Binding-site contacts:
Ligand atom C4C contacts residue VAL191 of chain 49.A at 3.3 Å (hydrophobic).
Ligand atom CM1 contacts residue PRO174 of chain 49.A at 3.8 Å (hydrophobic).
Ligand atom C2C contacts residue TYR197 of chain 49.A at 3.8 Å (hydrophobic).
Ligand atom C1B contacts residue ILE104 of chain 49.A at 4.0 Å (hydrophobic).
Ligand atom C1B contacts residue VAL188 of chain 49.A at 3.7 Å (hydrophobic).
Ligand atom C5B contacts residue MET224 of chain 49.A at 3.2 Å (hydrophobic).
Ligand atom CM1 contacts residue SER175 of chain 49.A at 3.9 Å.
Ligand atom C5A contacts residue VAL176 of chain 49.A at 3.8 Å (hydrophobic).
Ligand atom N3A contacts residue PRO174 of chain 49.A at 3.9 Å.
Ligand atom O1A contacts residue PHE186 of chain 49.A at 3.2 Å.
Ligand atom C3B contacts residue TYR152 of chain 49.A at 3.6 Å (hydrophobic).
Ligand atom C4B contacts residue TYR152 of chain 49.A at 4.0 Å (hydrophobic).
Ligand atom CM1 contacts residue VAL176 of chain 49.A at 3.4 Å (hydrophobic).
Ligand atom C5A contacts residue PHE186 of chain 49.A at 3.7 Å (hydrophobic).
Ligand atom C4 contacts residue LEU106 of chain 49.A at 3.6 Å (hydrophobic).
Ligand atom C3B contacts residue VAL188 of chain 49.A at 3.5 Å (hydrophobic).
Ligand atom C1B contacts residue TYR128 of chain 49.A at 3.7 Å (hydrophobic).
Ligand atom N3A contacts residue TYR152 of chain 49.A at 3.6 Å.
Ligand atom C4C contacts residue TYR197 of chain 49.A at 4.0 Å (hydrophobic).
Ligand atom N3A contacts residue ALA24 of chain 49.C at 3.9 Å.
Ligand atom C3C contacts residue TYR128 of chain 49.A at 3.3 Å (hydrophobic).
Ligand atom C6B contacts residue TYR128 of chain 49.A at 3.4 Å (hydrophobic).
Ligand atom N2 contacts residue ASN219 of chain 49.A at 3.0 Å (h-bond).
Ligand atom C3 contacts residue ASN219 of chain 49.A at 3.9 Å.
Ligand atom C1C contacts residue LEU106 of chain 49.A at 3.6 Å (hydrophobic).
Ligand atom C2A contacts residue TYR152 of chain 49.A at 3.8 Å (hydrophobic).
Ligand atom C4A contacts residue PRO174 of chain 49.A at 3.4 Å (hydrophobic).
Ligand atom C6B contacts residue ILE104 of chain 49.A at 3.6 Å (hydrophobic).
Ligand atom C2B contacts residue VAL188 of chain 49.A at 3.3 Å (hydrophobic).
Ligand atom O1B contacts residue TYR128 of chain 49.A at 3.4 Å (h-bond).
Ligand atom C5 contacts residue LEU106 of chain 49.A at 3.8 Å (hydrophobic).
Ligand atom C2A contacts residue PHE186 of chain 49.A at 3.6 Å (hydrophobic).
Ligand atom C5C contacts residue VAL191 of chain 49.A at 3.7 Å (hydrophobic).
Ligand atom C4 contacts residue PHE124 of chain 49.A at 3.9 Å (hydrophobic).
Ligand atom O1 contacts residue ASN219 of chain 49.A at 3.9 Å.
Ligand atom C6B contacts residue MET224 of chain 49.A at 3.6 Å (hydrophobic).
Ligand atom C4B contacts residue PHE186 of chain 49.A at 3.9 Å (hydrophobic).
Ligand atom C5B contacts residue PHE186 of chain 49.A at 3.9 Å (hydrophobic).
Ligand atom CM1 contacts residue LEU14 of chain 50.C at 3.3 Å (hydrophobic).
Ligand atom C4 contacts residue TYR197 of chain 49.A at 3.9 Å (hydrophobic).

Sequence of chain 49.C:
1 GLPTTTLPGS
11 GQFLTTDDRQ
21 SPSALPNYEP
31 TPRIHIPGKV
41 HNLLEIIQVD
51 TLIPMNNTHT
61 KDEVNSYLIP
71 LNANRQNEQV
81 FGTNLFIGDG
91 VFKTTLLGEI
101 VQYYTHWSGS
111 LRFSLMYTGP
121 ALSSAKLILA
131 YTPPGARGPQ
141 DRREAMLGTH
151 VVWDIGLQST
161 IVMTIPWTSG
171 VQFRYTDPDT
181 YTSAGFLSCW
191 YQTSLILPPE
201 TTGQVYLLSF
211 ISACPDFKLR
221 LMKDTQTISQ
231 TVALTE

Sequence of chain 50.C:
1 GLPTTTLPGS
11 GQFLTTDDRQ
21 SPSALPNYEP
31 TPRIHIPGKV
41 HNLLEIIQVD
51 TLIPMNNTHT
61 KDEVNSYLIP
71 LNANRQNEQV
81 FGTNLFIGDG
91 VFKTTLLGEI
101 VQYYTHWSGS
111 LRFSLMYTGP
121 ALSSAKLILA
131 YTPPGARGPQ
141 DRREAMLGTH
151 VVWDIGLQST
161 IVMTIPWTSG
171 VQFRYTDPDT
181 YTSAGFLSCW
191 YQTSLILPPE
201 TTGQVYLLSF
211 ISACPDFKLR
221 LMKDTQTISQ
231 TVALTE

This protein binds this small molecule.
Small molecule (SMILES): Cc1cc(CCCCCOc2ccc(C3=N[C@@H](C)CO3)cc2)on1

Sequence of chain 49.A:
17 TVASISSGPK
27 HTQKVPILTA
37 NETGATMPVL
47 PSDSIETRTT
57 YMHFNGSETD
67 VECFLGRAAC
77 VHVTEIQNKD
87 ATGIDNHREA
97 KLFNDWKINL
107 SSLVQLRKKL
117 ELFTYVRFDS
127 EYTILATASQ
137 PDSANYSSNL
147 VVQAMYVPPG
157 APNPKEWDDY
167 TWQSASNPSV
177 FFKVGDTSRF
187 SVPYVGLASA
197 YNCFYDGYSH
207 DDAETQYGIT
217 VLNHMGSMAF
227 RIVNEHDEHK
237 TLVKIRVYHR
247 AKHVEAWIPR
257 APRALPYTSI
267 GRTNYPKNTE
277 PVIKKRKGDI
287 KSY